Binding-site contacts:
Ligand atom I1 contacts residue LEU140 of chain 1.D at 3.4 Å.
Ligand atom C contacts residue LYS146 of chain 1.D at 3.3 Å.
Ligand atom CD1 contacts residue THR142 of chain 1.D at 3.7 Å.
Ligand atom CZ contacts residue LEU137 of chain 1.D at 3.4 Å (hydrophobic).
Ligand atom CB contacts residue MET129 of chain 1.D at 3.4 Å (hydrophobic).
Ligand atom N contacts residue FMN1 of chain 1.P at 3.4 Å (h-bond).
Ligand atom O contacts residue LYS146 of chain 1.D at 3.1 Å (salt-bridge).
Ligand atom CB contacts residue LEU137 of chain 1.D at 3.8 Å (hydrophobic).
Ligand atom OXT contacts residue THR142 of chain 1.D at 3.7 Å.
Ligand atom OXT contacts residue LYS146 of chain 1.D at 2.7 Å (salt-bridge).
Ligand atom N contacts residue GLU121 of chain 1.D at 2.9 Å (salt-bridge).
Ligand atom CZ contacts residue ALA94 of chain 1.C at 3.9 Å (hydrophobic).
Ligand atom I2 contacts residue GLY93 of chain 1.C at 3.7 Å.
Ligand atom C contacts residue FMN1 of chain 1.P at 3.5 Å.
Ligand atom CZ contacts residue FMN1 of chain 1.P at 3.6 Å.
Ligand atom OH contacts residue GLY93 of chain 1.C at 3.9 Å.
Ligand atom CG contacts residue FMN1 of chain 1.P at 3.6 Å.
Ligand atom N contacts residue THR203 of chain 1.D at 3.4 Å (h-bond).
Ligand atom CE1 contacts residue FMN1 of chain 1.P at 3.5 Å.
Ligand atom I1 contacts residue THR142 of chain 1.D at 3.7 Å.
Ligand atom OXT contacts residue TYR125 of chain 1.D at 3.0 Å (h-bond).
Ligand atom O contacts residue GLU121 of chain 1.D at 3.9 Å.
Ligand atom I2 contacts residue TYR176 of chain 1.C at 3.9 Å.
Ligand atom CE1 contacts residue LEU137 of chain 1.D at 3.3 Å (hydrophobic).
Ligand atom I1 contacts residue FMN1 of chain 1.P at 3.5 Å.
Ligand atom I1 contacts residue ARG68 of chain 1.D at 3.3 Å.
Ligand atom CG contacts residue LEU137 of chain 1.D at 3.6 Å (hydrophobic).
Ligand atom CD1 contacts residue LEU137 of chain 1.D at 3.5 Å (hydrophobic).
Ligand atom I1 contacts residue LEU137 of chain 1.D at 3.9 Å.
Ligand atom OXT contacts residue ASN143 of chain 1.D at 3.7 Å.
Ligand atom OH contacts residue ALA94 of chain 1.C at 2.7 Å (h-bond).
Ligand atom I2 contacts residue ALA94 of chain 1.C at 3.7 Å.
Ligand atom CA contacts residue GLU121 of chain 1.D at 3.4 Å.
Ligand atom OH contacts residue FMN1 of chain 1.P at 3.0 Å (h-bond).
Ligand atom CE2 contacts residue FMN1 of chain 1.P at 3.7 Å.
Ligand atom CD2 contacts residue FMN1 of chain 1.P at 3.7 Å.
Ligand atom OH contacts residue LEU137 of chain 1.D at 3.8 Å.
Ligand atom CD1 contacts residue FMN1 of chain 1.P at 3.3 Å.
Ligand atom I2 contacts residue TYR175 of chain 1.C at 3.7 Å.
Ligand atom O contacts residue FMN1 of chain 1.P at 2.7 Å (h-bond).

Sequence of chain 1.C:
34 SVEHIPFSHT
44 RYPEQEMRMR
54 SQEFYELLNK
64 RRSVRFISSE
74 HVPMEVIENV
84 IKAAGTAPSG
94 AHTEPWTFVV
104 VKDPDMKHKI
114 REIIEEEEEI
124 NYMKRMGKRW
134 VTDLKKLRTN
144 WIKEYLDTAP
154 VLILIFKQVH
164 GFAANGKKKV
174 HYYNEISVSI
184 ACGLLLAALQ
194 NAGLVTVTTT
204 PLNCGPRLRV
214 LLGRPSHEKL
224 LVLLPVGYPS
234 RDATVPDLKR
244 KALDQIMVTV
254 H

Sequence of chain 1.D:
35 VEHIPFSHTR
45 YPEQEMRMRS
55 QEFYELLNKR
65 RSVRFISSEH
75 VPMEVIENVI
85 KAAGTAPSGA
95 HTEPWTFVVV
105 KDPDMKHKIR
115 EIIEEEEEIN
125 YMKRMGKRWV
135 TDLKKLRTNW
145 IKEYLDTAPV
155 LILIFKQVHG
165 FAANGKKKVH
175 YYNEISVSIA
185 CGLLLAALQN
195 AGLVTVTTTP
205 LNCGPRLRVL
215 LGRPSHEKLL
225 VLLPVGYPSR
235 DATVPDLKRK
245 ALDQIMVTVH

A small-molecule ligand and the protein it binds are described below.
Small molecule (SMILES): N[C@@H](Cc1cc(I)c(O)c(I)c1)C(=O)O